Binding-site contacts:
Ligand atom CG1 contacts residue TRP167 of chain 1.D at 3.4 Å (hydrophobic).
Ligand atom C contacts residue TYR99 of chain 1.D at 3.6 Å (hydrophobic).
Ligand atom OXT contacts residue THR80 of chain 1.D at 3.3 Å.
Ligand atom O contacts residue THR143 of chain 1.D at 2.5 Å (h-bond).
Ligand atom CB contacts residue TYR99 of chain 1.D at 3.3 Å (hydrophobic).
Ligand atom O contacts residue TRP147 of chain 1.D at 2.9 Å (h-bond).
Ligand atom C contacts residue THR143 of chain 1.D at 3.5 Å.
Ligand atom O contacts residue ARG163 of chain 1.D at 3.2 Å (salt-bridge).
Ligand atom O contacts residue TYR84 of chain 1.D at 2.6 Å (h-bond).
Ligand atom CB contacts residue THR143 of chain 1.D at 3.6 Å.
Ligand atom N contacts residue GLU63 of chain 1.D at 2.8 Å (salt-bridge).
Ligand atom N contacts residue ASP77 of chain 1.D at 3.0 Å (salt-bridge).
Ligand atom C contacts residue TRP147 of chain 1.D at 3.6 Å (hydrophobic).
Ligand atom C contacts residue TYR7 of chain 1.D at 3.3 Å (hydrophobic).
Ligand atom CG1 contacts residue TYR7 of chain 1.D at 3.5 Å (hydrophobic).
Ligand atom CA contacts residue TYR7 of chain 1.D at 3.4 Å (hydrophobic).
Ligand atom CB contacts residue TYR9 of chain 1.D at 3.5 Å (hydrophobic).
Ligand atom CB contacts residue GLU63 of chain 1.D at 3.5 Å.
Ligand atom CG2 contacts residue GLU63 of chain 1.D at 3.4 Å.
Ligand atom CD contacts residue ASP77 of chain 1.D at 3.5 Å.
Ligand atom OXT contacts residue LYS146 of chain 1.D at 3.3 Å (salt-bridge).
Ligand atom CG1 contacts residue TYR9 of chain 1.D at 3.4 Å (hydrophobic).
Ligand atom O contacts residue TRP147 of chain 1.D at 3.2 Å (h-bond).
Ligand atom CG1 contacts residue TYR171 of chain 1.D at 3.6 Å (hydrophobic).
Ligand atom OXT contacts residue TYR84 of chain 1.D at 3.1 Å (h-bond).
Ligand atom CG2 contacts residue TRP167 of chain 1.D at 3.5 Å (hydrophobic).
Ligand atom CA contacts residue GLU63 of chain 1.D at 3.4 Å.
Ligand atom N contacts residue TYR99 of chain 1.D at 2.9 Å (h-bond).
Ligand atom O contacts residue TYR7 of chain 1.D at 3.2 Å.
Ligand atom C contacts residue GLU63 of chain 1.D at 3.5 Å.
Ligand atom CG2 contacts residue ASN66 of chain 1.D at 3.5 Å.
Ligand atom CA contacts residue TYR99 of chain 1.D at 3.3 Å (hydrophobic).
Ligand atom C contacts residue TYR84 of chain 1.D at 3.2 Å (hydrophobic).
Ligand atom CG1 contacts residue GLU63 of chain 1.D at 3.5 Å.
Ligand atom N contacts residue TYR7 of chain 1.D at 3.0 Å (h-bond).
Ligand atom NZ contacts residue ASP116 of chain 1.D at 2.7 Å (salt-bridge).
Ligand atom N contacts residue TYR171 of chain 1.D at 2.8 Å (h-bond).
Ligand atom CG contacts residue TRP147 of chain 1.D at 3.6 Å (hydrophobic).
Ligand atom O contacts residue TYR159 of chain 1.D at 2.6 Å (h-bond).
Ligand atom CE contacts residue ASP116 of chain 1.D at 3.1 Å.

The small molecule below binds the protein below.
Small molecule (SMILES): CC(C)[C@H](N)C(=O)N[C@H](C(=O)N[C@H](C(=O)NCCO)C(C)C)C(C)C.CC(C)[C@H](NC(=O)CN)C(=O)NCC(=O)N[C@@H](CCCCN)C(=O)O

Sequence of chain 1.D:
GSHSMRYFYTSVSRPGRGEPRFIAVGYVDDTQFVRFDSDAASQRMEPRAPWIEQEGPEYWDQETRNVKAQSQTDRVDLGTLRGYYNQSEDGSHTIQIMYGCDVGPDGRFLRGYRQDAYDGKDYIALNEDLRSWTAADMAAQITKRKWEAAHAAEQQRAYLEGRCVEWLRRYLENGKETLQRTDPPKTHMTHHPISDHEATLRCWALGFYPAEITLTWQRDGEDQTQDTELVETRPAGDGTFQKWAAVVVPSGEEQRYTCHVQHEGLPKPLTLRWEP